A protein and the small-molecule ligand that binds it are described below.
Small molecule (SMILES): CSC[C@H]1O[C@@H](n2cnc3c(N)nc(N)nc32)[C@H](O)[C@@H]1O

Sequence of chain 3.A:
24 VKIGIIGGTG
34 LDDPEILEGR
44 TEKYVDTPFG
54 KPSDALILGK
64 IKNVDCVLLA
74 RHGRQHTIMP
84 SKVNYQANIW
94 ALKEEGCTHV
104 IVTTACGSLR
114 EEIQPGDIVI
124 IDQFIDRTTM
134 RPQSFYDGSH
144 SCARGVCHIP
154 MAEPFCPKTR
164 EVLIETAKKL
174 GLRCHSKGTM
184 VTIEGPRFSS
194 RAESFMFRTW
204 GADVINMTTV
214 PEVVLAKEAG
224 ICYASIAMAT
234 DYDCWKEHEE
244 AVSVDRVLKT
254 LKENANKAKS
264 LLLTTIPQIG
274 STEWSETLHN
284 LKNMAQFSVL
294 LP

Binding-site contacts:
Ligand atom N6 contacts residue GLY110 of chain 3.A at 3.6 Å.
Ligand atom N7 contacts residue CYS109 of chain 3.A at 3.6 Å.
Ligand atom C3' contacts residue SO41 of chain 3.B at 3.5 Å.
Ligand atom C6 contacts residue ASP234 of chain 3.A at 3.9 Å.
Ligand atom O3' contacts residue SO41 of chain 3.B at 2.5 Å (h-bond).
Ligand atom N3 contacts residue ILE208 of chain 3.A at 3.9 Å.
Ligand atom O2' contacts residue MET210 of chain 3.A at 3.8 Å.
Ligand atom C2' contacts residue ALA108 of chain 3.A at 3.5 Å (hydrophobic).
Ligand atom N2 contacts residue ILE208 of chain 3.A at 3.7 Å.
Ligand atom N6 contacts residue VAL245 of chain 3.A at 3.9 Å.
Ligand atom O2' contacts residue ASN209 of chain 3.A at 3.5 Å.
Ligand atom O4' contacts residue VAL250 of chain 3.A at 3.6 Å.
Ligand atom N6 contacts residue ASP236 of chain 3.A at 3.0 Å (salt-bridge).
Ligand atom N7 contacts residue GLY110 of chain 3.A at 3.3 Å (h-bond).
Ligand atom S5' contacts residue HIS151 of chain 1.A at 3.6 Å.
Ligand atom N6 contacts residue ASP234 of chain 3.A at 3.0 Å (salt-bridge).
Ligand atom N9 contacts residue CYS109 of chain 3.A at 3.8 Å.
Ligand atom N1 contacts residue PHE191 of chain 3.A at 3.6 Å.
Ligand atom N3 contacts residue PHE191 of chain 3.A at 3.7 Å.
Ligand atom C5' contacts residue HIS151 of chain 1.A at 3.5 Å.
Ligand atom C8 contacts residue THR233 of chain 3.A at 3.1 Å.
Ligand atom C8 contacts residue CYS109 of chain 3.A at 3.5 Å (hydrophobic).
Ligand atom C8 contacts residue GLY110 of chain 3.A at 3.7 Å.
Ligand atom C4 contacts residue PHE191 of chain 3.A at 3.7 Å (hydrophobic).
Ligand atom N2 contacts residue MET210 of chain 3.A at 3.5 Å.
Ligand atom O3' contacts residue THR32 of chain 3.A at 3.6 Å (h-bond).
Ligand atom O3' contacts residue ALA108 of chain 3.A at 3.3 Å (h-bond).
Ligand atom N7 contacts residue THR233 of chain 3.A at 3.5 Å (h-bond).
Ligand atom C5 contacts residue GLY110 of chain 3.A at 3.4 Å.
Ligand atom O2' contacts residue ALA108 of chain 3.A at 2.6 Å (h-bond).
Ligand atom C8 contacts residue VAL250 of chain 3.A at 3.6 Å (hydrophobic).
Ligand atom N2 contacts residue ILE186 of chain 3.A at 3.3 Å.
Ligand atom C6 contacts residue GLY110 of chain 3.A at 3.8 Å.
Ligand atom C1' contacts residue ALA108 of chain 3.A at 3.5 Å (hydrophobic).
Ligand atom N1 contacts residue ILE208 of chain 3.A at 3.6 Å.
Ligand atom C4 contacts residue GLY110 of chain 3.A at 3.8 Å.
Ligand atom C8 contacts residue ASP234 of chain 3.A at 3.2 Å.
Ligand atom C5 contacts residue ASP234 of chain 3.A at 3.7 Å.
Ligand atom N7 contacts residue ASP234 of chain 3.A at 2.5 Å (salt-bridge).
Ligand atom C2 contacts residue PHE191 of chain 3.A at 3.6 Å (hydrophobic).

Sequence of chain 1.A:
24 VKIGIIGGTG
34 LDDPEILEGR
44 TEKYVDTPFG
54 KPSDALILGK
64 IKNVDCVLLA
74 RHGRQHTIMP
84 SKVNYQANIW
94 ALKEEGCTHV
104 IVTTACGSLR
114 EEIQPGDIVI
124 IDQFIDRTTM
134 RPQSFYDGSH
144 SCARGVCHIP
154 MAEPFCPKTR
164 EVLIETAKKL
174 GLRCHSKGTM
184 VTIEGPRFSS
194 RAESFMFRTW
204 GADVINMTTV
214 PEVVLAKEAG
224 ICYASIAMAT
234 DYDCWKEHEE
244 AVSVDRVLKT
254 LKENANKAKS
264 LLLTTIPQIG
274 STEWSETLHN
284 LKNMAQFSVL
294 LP